Sequence of chain 1.A:
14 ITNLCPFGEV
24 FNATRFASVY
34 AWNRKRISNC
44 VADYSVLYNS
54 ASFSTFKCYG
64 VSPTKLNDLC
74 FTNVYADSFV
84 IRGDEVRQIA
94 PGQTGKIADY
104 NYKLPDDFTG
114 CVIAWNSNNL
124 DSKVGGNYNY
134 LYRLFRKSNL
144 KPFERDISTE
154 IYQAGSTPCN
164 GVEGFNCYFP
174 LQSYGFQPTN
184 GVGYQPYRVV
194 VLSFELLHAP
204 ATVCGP

Binding-site contacts:
Ligand atom C5 contacts residue ASN25 of chain 1.A at 3.6 Å.
Ligand atom C7 contacts residue ASN25 of chain 1.A at 3.3 Å.
Ligand atom O5 contacts residue ASN25 of chain 1.A at 2.3 Å (h-bond).
Ligand atom C8 contacts residue PHE20 of chain 1.A at 4.2 Å (hydrophobic).
Ligand atom C1 contacts residue ASN25 of chain 1.A at 1.4 Å.
Ligand atom C2 contacts residue ASN25 of chain 1.A at 2.5 Å.
Ligand atom O7 contacts residue GLY21 of chain 1.A at 3.3 Å.
Ligand atom N2 contacts residue ASN25 of chain 1.A at 3.0 Å (h-bond).
Ligand atom C8 contacts residue LEU50 of chain 1.A at 4.3 Å (hydrophobic).
Ligand atom C3 contacts residue ASN25 of chain 1.A at 3.8 Å.
Ligand atom C4 contacts residue ASN25 of chain 1.A at 4.2 Å.
Ligand atom C7 contacts residue GLY21 of chain 1.A at 4.0 Å.
Ligand atom O7 contacts residue ASN25 of chain 1.A at 3.1 Å (h-bond).
Ligand atom C8 contacts residue ASN25 of chain 1.A at 4.5 Å.
Ligand atom C8 contacts residue GLY21 of chain 1.A at 4.0 Å.

The protein below binds the small molecule below.
Small molecule (SMILES): CC(=O)N[C@H]1[C@H](O[C@H]2[C@H](O)[C@@H](NC(C)=O)CO[C@@H]2CO[C@@H]2O[C@@H](C)[C@@H](O)[C@@H](O)[C@@H]2O)O[C@H](CO)[C@@H](O[C@H]2O[C@H](CO[C@H]3O[C@H](CO)[C@@H](O)[C@H](O)[C@@H]3O)[C@@H](O)[C@H](O)[C@@H]2O)[C@@H]1O